The protein below binds the small molecule below.
Small molecule (SMILES): CC[C@H](C)[C@H](NC(=O)[C@H](Cc1ccc(OP(=O)(O)O)cc1)NC(=O)[C@H](CCC(=O)O)NC(=O)c1ccccc1N)C(=O)N[C@@H](CC(N)=O)C(=O)N[C@@H](CCC(N)=O)C(N)=O

Sequence of chain 3.A:
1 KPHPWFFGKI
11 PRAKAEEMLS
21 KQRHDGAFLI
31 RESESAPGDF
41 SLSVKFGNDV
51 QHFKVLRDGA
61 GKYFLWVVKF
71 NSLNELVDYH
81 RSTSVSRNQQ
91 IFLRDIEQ

Binding-site contacts:
Ligand atom OH contacts residue ARG87 of chain 3.A at 3.2 Å (salt-bridge).
Ligand atom P contacts residue ARG87 of chain 3.A at 4.2 Å.
Ligand atom CE2 contacts residue ARG87 of chain 3.A at 3.7 Å.
Ligand atom C3 contacts residue VAL67 of chain 3.A at 3.6 Å (hydrophobic).
Ligand atom O1P contacts residue ARG87 of chain 3.A at 4.2 Å.
Ligand atom C4 contacts residue VAL67 of chain 3.A at 3.7 Å (hydrophobic).
Ligand atom CZ contacts residue ARG87 of chain 3.A at 3.8 Å.